Sequence of chain 1.A:
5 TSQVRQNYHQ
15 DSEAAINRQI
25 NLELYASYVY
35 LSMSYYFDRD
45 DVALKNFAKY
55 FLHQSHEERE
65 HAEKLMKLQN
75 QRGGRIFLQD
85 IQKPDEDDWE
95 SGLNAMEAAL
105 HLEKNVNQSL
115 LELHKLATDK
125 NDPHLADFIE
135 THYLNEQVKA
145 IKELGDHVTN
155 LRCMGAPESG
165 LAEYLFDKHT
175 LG

This small molecule binds to this protein.
Small molecule (SMILES): CCCCSC(=S)SC(C)(C)C(=O)NCCN1C(=O)CCC1=O

Sequence of chain 1.B:
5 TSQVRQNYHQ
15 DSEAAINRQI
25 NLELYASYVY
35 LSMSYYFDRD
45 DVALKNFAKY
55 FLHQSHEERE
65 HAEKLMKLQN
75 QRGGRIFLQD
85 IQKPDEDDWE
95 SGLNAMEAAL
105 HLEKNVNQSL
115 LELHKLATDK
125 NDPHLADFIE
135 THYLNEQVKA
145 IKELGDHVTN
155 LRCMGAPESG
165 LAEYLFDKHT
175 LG

Binding-site contacts:
Ligand atom C22 contacts residue CYS157 of chain 1.A at 4.0 Å (hydrophobic).
Ligand atom O19 contacts residue CYS157 of chain 1.A at 3.2 Å (h-bond).
Ligand atom C20 contacts residue CYS157 of chain 1.A at 1.8 Å (hydrophobic).
Ligand atom C21 contacts residue CYS157 of chain 1.A at 2.8 Å (hydrophobic).
Ligand atom C21 contacts residue ASP45 of chain 1.B at 4.3 Å.
Ligand atom O19 contacts residue GLY164 of chain 1.B at 4.5 Å.
Ligand atom O23 contacts residue GLU94 of chain 1.B at 4.5 Å.
Ligand atom N17 contacts residue CYS157 of chain 1.A at 3.9 Å.
Ligand atom C18 contacts residue CYS157 of chain 1.A at 2.8 Å (hydrophobic).